Sequence of chain 1.ZA:
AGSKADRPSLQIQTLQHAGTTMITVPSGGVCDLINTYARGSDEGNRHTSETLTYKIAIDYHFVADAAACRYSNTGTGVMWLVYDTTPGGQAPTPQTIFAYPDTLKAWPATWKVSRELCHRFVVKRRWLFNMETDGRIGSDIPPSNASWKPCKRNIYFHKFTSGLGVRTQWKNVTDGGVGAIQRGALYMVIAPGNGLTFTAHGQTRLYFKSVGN

The protein below binds the small molecule below.
Small molecule (SMILES): Cc1cn([C@H]2C[C@H](O[P](=O)(O)OC[C@H]3O[C@@H](n4ccc(N)nc4=O)C[C@@H]3O[P](=O)(O)OC[C@H]3O[C@@H](n4ccc(N)nc4=O)C[C@@H]3O[P](=O)(O)OC[C@H]3O[C@@H](n4ccc(N)nc4=O)C[C@@H]3O[P](=O)(O)OC[C@H]3O[C@@H](n4cnc5c(N)ncnc54)C[C@@H]3O)[C@@H](CO[P](=O)(O)O[C@H]3C[C@H](n4cnc5c(N)ncnc54)O[C@@H]3CO[P](=O)(O)O[C@H]3C[C@H](n4cnc5c(N)ncnc54)O[C@@H]3CO[P](=O)(O)O[C@H]3C[C@H](n4cnc5c(N)ncnc54)O[C@@H]3CO[P](=O)(O)O[C@H]3C[C@H](n4cnc5c(N)ncnc54)O[C@@H]3COP(=O)=O)O2)c(=O)[nH]c1=O

Sequence of chain 1.DB:
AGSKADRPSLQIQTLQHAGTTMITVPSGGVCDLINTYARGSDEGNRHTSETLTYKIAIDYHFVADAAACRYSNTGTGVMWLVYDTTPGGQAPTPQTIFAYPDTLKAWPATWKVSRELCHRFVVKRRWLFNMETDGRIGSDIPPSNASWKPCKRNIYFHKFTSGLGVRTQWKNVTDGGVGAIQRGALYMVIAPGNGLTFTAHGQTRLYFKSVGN

Binding-site contacts:
Ligand atom C7 contacts residue TYR237 of chain 1.ZA at 4.1 Å (hydrophobic).
Ligand atom P contacts residue ARG235 of chain 1.ZA at 3.3 Å.
Ligand atom OP2 contacts residue ARG156 of chain 1.DB at 3.7 Å.
Ligand atom O3' contacts residue VAL153 of chain 1.DB at 4.2 Å.
Ligand atom C1' contacts residue ARG155 of chain 1.DB at 3.5 Å.
Ligand atom P contacts residue ARG145 of chain 1.DB at 3.7 Å.
Ligand atom C2 contacts residue LYS34 of chain 1.DB at 3.3 Å.
Ligand atom OP1 contacts residue ILE42 of chain 1.ZA at 4.1 Å.
Ligand atom C2 contacts residue PHE190 of chain 1.ZA at 4.2 Å (hydrophobic).
Ligand atom P contacts residue TYR237 of chain 1.ZA at 3.8 Å.
Ligand atom C2' contacts residue LYS154 of chain 1.DB at 3.6 Å.
Ligand atom OP2 contacts residue HIS149 of chain 1.DB at 3.3 Å.
Ligand atom C2' contacts residue ARG155 of chain 1.DB at 3.1 Å.
Ligand atom N3 contacts residue PHE190 of chain 1.ZA at 3.9 Å.
Ligand atom C6 contacts residue PHE190 of chain 1.ZA at 3.3 Å (hydrophobic).
Ligand atom OP1 contacts residue ARG145 of chain 1.DB at 2.3 Å (salt-bridge).
Ligand atom OP1 contacts residue ARG235 of chain 1.ZA at 3.1 Å (salt-bridge).
Ligand atom N4 contacts residue TYR113 of chain 1.DB at 3.8 Å.
Ligand atom C5' contacts residue ILE42 of chain 1.ZA at 3.8 Å (hydrophobic).
Ligand atom P contacts residue HIS149 of chain 1.DB at 3.9 Å.
Ligand atom C5 contacts residue PHE190 of chain 1.ZA at 3.3 Å (hydrophobic).
Ligand atom O4 contacts residue LYS85 of chain 1.ZA at 3.2 Å (salt-bridge).
Ligand atom OP2 contacts residue TYR237 of chain 1.ZA at 2.7 Å (h-bond).
Ligand atom C2' contacts residue TYR237 of chain 1.ZA at 4.0 Å (hydrophobic).
Ligand atom N6 contacts residue PHE190 of chain 1.ZA at 3.5 Å.
Ligand atom N9 contacts residue PHE190 of chain 1.ZA at 3.7 Å.
Ligand atom C4 contacts residue PHE190 of chain 1.ZA at 3.4 Å (hydrophobic).
Ligand atom N3 contacts residue LYS34 of chain 1.DB at 3.3 Å (salt-bridge).
Ligand atom O5' contacts residue HIS149 of chain 1.DB at 4.2 Å.
Ligand atom N7 contacts residue PHE190 of chain 1.ZA at 3.5 Å.
Ligand atom OP2 contacts residue ARG235 of chain 1.ZA at 2.5 Å (salt-bridge).
Ligand atom C8 contacts residue PHE190 of chain 1.ZA at 3.5 Å (hydrophobic).
Ligand atom N1 contacts residue PHE190 of chain 1.ZA at 3.7 Å.
Ligand atom O3' contacts residue TYR237 of chain 1.ZA at 3.6 Å.
Ligand atom OP1 contacts residue HIS149 of chain 1.DB at 3.1 Å.
Ligand atom C3' contacts residue ILE42 of chain 1.ZA at 3.7 Å (hydrophobic).
Ligand atom OP1 contacts residue VAL153 of chain 1.DB at 3.3 Å.
Ligand atom C2' contacts residue LEU40 of chain 1.ZA at 4.0 Å (hydrophobic).
Ligand atom O3' contacts residue SER39 of chain 1.ZA at 4.1 Å.
Ligand atom C7 contacts residue LEU40 of chain 1.ZA at 3.5 Å (hydrophobic).